The small molecule below binds the protein below.
Small molecule (SMILES): Cc1ncc(COP(=O)(O)O)c(C/N=C(\C=C\CP(=O)(O)O)C(=O)O)c1O

Sequence of chain 1.K:
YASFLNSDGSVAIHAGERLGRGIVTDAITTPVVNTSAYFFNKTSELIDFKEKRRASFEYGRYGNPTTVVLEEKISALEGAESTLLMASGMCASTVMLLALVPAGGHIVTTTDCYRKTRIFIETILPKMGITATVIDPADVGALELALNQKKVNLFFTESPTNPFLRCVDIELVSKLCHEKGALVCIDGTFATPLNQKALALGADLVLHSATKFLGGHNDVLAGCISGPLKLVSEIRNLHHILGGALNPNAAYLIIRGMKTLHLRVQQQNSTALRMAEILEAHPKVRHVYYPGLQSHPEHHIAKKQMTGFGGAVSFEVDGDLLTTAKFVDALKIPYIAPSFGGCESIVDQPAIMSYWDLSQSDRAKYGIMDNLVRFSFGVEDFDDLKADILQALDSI

Sequence of chain 1.I:
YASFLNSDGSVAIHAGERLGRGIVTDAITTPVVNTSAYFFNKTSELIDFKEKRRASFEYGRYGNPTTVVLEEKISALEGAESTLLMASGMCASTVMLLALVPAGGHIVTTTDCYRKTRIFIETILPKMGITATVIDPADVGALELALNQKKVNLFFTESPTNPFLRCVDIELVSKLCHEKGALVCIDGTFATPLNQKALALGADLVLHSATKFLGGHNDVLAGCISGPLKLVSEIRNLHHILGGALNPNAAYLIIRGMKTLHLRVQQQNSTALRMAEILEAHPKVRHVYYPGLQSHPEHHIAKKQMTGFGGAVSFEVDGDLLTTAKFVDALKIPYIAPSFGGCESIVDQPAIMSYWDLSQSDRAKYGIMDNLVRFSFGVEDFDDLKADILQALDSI

Binding-site contacts:
Ligand atom OP4 contacts residue MET139 of chain 1.I at 3.2 Å (h-bond).
Ligand atom OP1 contacts residue THR260 of chain 1.I at 2.8 Å (h-bond).
Ligand atom PG contacts residue GLU107 of chain 1.K at 3.6 Å.
Ligand atom OP3 contacts residue SER137 of chain 1.I at 3.1 Å (h-bond).
Ligand atom OP2 contacts residue ARG110 of chain 1.K at 2.6 Å (salt-bridge).
Ligand atom OP4 contacts residue GLY138 of chain 1.I at 3.2 Å.
Ligand atom P contacts residue SER258 of chain 1.I at 3.6 Å.
Ligand atom C2A contacts residue GLU207 of chain 1.I at 3.3 Å.
Ligand atom CBC contacts residue ARG423 of chain 1.I at 3.3 Å.
Ligand atom O2B contacts residue ASN211 of chain 1.I at 3.4 Å (h-bond).
Ligand atom O3B contacts residue SER388 of chain 1.I at 2.7 Å (h-bond).
Ligand atom OP3 contacts residue MET139 of chain 1.I at 2.6 Å (h-bond).
Ligand atom P contacts residue MET139 of chain 1.I at 3.5 Å.
Ligand atom C2A contacts residue ASP236 of chain 1.I at 3.2 Å.
Ligand atom OG3 contacts residue GLU107 of chain 1.K at 3.3 Å (salt-bridge).
Ligand atom OP4 contacts residue SER258 of chain 1.I at 3.5 Å (h-bond).
Ligand atom CEI contacts residue TYR108 of chain 1.K at 3.6 Å (hydrophobic).
Ligand atom C2 contacts residue ASP236 of chain 1.I at 3.4 Å.
Ligand atom OG2 contacts residue TYR111 of chain 1.K at 3.1 Å.
Ligand atom O2B contacts residue PHE389 of chain 1.I at 3.1 Å.
Ligand atom OP2 contacts residue TYR108 of chain 1.K at 2.7 Å (h-bond).
Ligand atom OG1 contacts residue SER403 of chain 1.I at 3.5 Å.
Ligand atom CAI contacts residue LYS261 of chain 1.I at 3.3 Å.
Ligand atom C6 contacts residue ASP236 of chain 1.I at 3.6 Å.
Ligand atom OP3 contacts residue ARG110 of chain 1.K at 2.9 Å (salt-bridge).
Ligand atom C2A contacts residue THR238 of chain 1.I at 3.6 Å.
Ligand atom P contacts residue GLY138 of chain 1.I at 3.2 Å.
Ligand atom OG3 contacts residue PRO387 of chain 1.I at 3.0 Å.
Ligand atom CGI contacts residue TYR163 of chain 1.I at 3.2 Å (hydrophobic).
Ligand atom CEI contacts residue TYR163 of chain 1.I at 3.2 Å (hydrophobic).
Ligand atom OP3 contacts residue GLY138 of chain 1.I at 3.0 Å (h-bond).
Ligand atom N1 contacts residue ASP236 of chain 1.I at 2.7 Å (salt-bridge).
Ligand atom P contacts residue ARG110 of chain 1.K at 3.3 Å.
Ligand atom N4A contacts residue LYS261 of chain 1.I at 3.5 Å (salt-bridge).
Ligand atom OP1 contacts residue SER258 of chain 1.I at 2.8 Å (h-bond).
Ligand atom CBC contacts residue LYS261 of chain 1.I at 3.6 Å.
Ligand atom OG2 contacts residue GLU107 of chain 1.K at 2.9 Å (salt-bridge).
Ligand atom O2B contacts residue ARG423 of chain 1.I at 2.6 Å (salt-bridge).
Ligand atom OP1 contacts residue GLY138 of chain 1.I at 2.7 Å (h-bond).
Ligand atom O3B contacts residue ARG423 of chain 1.I at 3.2 Å (salt-bridge).